Sequence of chain 1.DA:
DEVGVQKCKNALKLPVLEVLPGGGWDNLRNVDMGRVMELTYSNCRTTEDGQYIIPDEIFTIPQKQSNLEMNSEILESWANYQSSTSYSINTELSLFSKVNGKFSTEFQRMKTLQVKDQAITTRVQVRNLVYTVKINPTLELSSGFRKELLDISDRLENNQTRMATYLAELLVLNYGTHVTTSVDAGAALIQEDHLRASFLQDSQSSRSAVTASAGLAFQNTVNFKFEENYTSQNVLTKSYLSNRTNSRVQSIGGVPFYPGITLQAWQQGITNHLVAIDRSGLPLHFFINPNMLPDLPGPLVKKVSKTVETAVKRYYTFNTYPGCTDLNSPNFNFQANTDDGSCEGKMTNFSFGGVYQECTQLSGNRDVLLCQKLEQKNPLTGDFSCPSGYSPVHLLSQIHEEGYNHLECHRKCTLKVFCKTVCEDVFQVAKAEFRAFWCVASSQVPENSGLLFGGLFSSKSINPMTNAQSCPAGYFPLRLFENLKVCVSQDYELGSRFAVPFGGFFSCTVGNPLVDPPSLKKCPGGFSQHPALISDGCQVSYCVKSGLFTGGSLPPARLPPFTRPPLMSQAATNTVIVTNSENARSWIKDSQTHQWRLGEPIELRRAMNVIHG

Binding-site contacts:
Ligand atom O5 contacts residue ASN252 of chain 1.DA at 2.4 Å (h-bond).
Ligand atom O6 contacts residue SER207 of chain 1.DA at 3.8 Å.
Ligand atom C7 contacts residue ASN252 of chain 1.DA at 4.0 Å.
Ligand atom O7 contacts residue SER251 of chain 1.DA at 2.5 Å (h-bond).
Ligand atom C1 contacts residue PHE208 of chain 1.DA at 4.5 Å (hydrophobic).
Ligand atom C4 contacts residue ASN252 of chain 1.DA at 4.3 Å.
Ligand atom O6 contacts residue ASP211 of chain 1.DA at 3.9 Å.
Ligand atom N2 contacts residue SER251 of chain 1.DA at 4.1 Å.
Ligand atom C3 contacts residue ASN252 of chain 1.DA at 3.8 Å.
Ligand atom C2 contacts residue ASN252 of chain 1.DA at 2.5 Å.
Ligand atom C7 contacts residue ARG205 of chain 1.DA at 4.4 Å.
Ligand atom N2 contacts residue ASN252 of chain 1.DA at 3.0 Å (h-bond).
Ligand atom O5 contacts residue PHE208 of chain 1.DA at 3.5 Å.
Ligand atom C6 contacts residue PHE208 of chain 1.DA at 4.0 Å (hydrophobic).
Ligand atom N2 contacts residue ARG205 of chain 1.DA at 4.0 Å.
Ligand atom C5 contacts residue ASN252 of chain 1.DA at 3.7 Å.
Ligand atom O6 contacts residue PHE208 of chain 1.DA at 4.0 Å.
Ligand atom C1 contacts residue ASN252 of chain 1.DA at 1.4 Å.
Ligand atom C5 contacts residue PHE208 of chain 1.DA at 4.4 Å (hydrophobic).
Ligand atom C7 contacts residue SER251 of chain 1.DA at 3.1 Å.
Ligand atom C8 contacts residue SER251 of chain 1.DA at 3.4 Å.
Ligand atom C8 contacts residue ARG205 of chain 1.DA at 3.7 Å.

This protein binds this small molecule.
Small molecule (SMILES): CC(=O)N[C@H]1[C@H](O[C@H]2[C@H](O)[C@@H](NC(C)=O)CO[C@@H]2CO)O[C@H](CO)[C@@H](O)[C@@H]1O